A protein and the small-molecule ligand that binds it are described below.
Small molecule (SMILES): Cc1nc2cc(-c3ccn[nH]3)c(NC(=O)c3cccc(C(F)(F)F)n3)cc2n1C

Sequence of chain 1.B:
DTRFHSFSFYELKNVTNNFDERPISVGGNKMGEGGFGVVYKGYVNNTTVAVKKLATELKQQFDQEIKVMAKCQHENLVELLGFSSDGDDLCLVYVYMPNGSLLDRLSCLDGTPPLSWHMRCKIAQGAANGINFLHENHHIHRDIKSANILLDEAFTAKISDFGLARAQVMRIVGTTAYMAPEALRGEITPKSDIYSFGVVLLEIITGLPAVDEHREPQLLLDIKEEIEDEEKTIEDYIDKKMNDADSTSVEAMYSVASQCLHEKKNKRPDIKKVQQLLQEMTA

Binding-site contacts:
Ligand atom C8 contacts residue LEU157 of chain 1.B at 3.6 Å (hydrophobic).
Ligand atom C18 contacts residue MET31 of chain 1.B at 3.4 Å (hydrophobic).
Ligand atom C17 contacts residue GLY107 of chain 1.B at 3.4 Å.
Ligand atom F3 contacts residue VAL39 of chain 1.B at 3.3 Å.
Ligand atom C11 contacts residue ALA50 of chain 1.B at 3.6 Å (hydrophobic).
Ligand atom C9 contacts residue LEU157 of chain 1.B at 3.4 Å (hydrophobic).
Ligand atom C29 contacts residue MET104 of chain 1.B at 3.3 Å (hydrophobic).
Ligand atom N25 contacts residue GLY107 of chain 1.B at 3.8 Å.
Ligand atom C5 contacts residue LEU157 of chain 1.B at 3.5 Å (hydrophobic).
Ligand atom N28 contacts residue MET104 of chain 1.B at 3.7 Å.
Ligand atom C15 contacts residue MET31 of chain 1.B at 3.6 Å (hydrophobic).
Ligand atom C18 contacts residue GLY107 of chain 1.B at 3.6 Å.
Ligand atom C16 contacts residue MET104 of chain 1.B at 3.7 Å (hydrophobic).
Ligand atom C7 contacts residue VAL102 of chain 1.B at 3.6 Å (hydrophobic).
Ligand atom N10 contacts residue LEU157 of chain 1.B at 3.3 Å.
Ligand atom F4 contacts residue TYR101 of chain 1.B at 3.8 Å.
Ligand atom C8 contacts residue ALA50 of chain 1.B at 3.6 Å (hydrophobic).
Ligand atom C29 contacts residue PRO105 of chain 1.B at 3.1 Å (hydrophobic).
Ligand atom C6 contacts residue LEU157 of chain 1.B at 3.7 Å (hydrophobic).
Ligand atom C16 contacts residue MET31 of chain 1.B at 3.8 Å (hydrophobic).
Ligand atom N10 contacts residue VAL39 of chain 1.B at 3.6 Å.
Ligand atom F4 contacts residue LYS52 of chain 1.B at 3.6 Å.
Ligand atom C8 contacts residue MET104 of chain 1.B at 3.6 Å (hydrophobic).
Ligand atom C8 contacts residue VAL102 of chain 1.B at 3.5 Å (hydrophobic).
Ligand atom C16 contacts residue GLY107 of chain 1.B at 3.5 Å.
Ligand atom F3 contacts residue TYR101 of chain 1.B at 3.7 Å.
Ligand atom N23 contacts residue VAL39 of chain 1.B at 3.8 Å.
Ligand atom C7 contacts residue LEU157 of chain 1.B at 3.8 Å (hydrophobic).
Ligand atom C29 contacts residue TYR103 of chain 1.B at 3.1 Å (hydrophobic).
Ligand atom C17 contacts residue MET31 of chain 1.B at 3.8 Å (hydrophobic).
Ligand atom O12 contacts residue ALA50 of chain 1.B at 3.4 Å.
Ligand atom F1 contacts residue VAL39 of chain 1.B at 3.5 Å.
Ligand atom F3 contacts residue LYS52 of chain 1.B at 3.3 Å.
Ligand atom O12 contacts residue MET104 of chain 1.B at 3.1 Å (h-bond).
Ligand atom C15 contacts residue MET104 of chain 1.B at 3.3 Å (hydrophobic).
Ligand atom O12 contacts residue MET31 of chain 1.B at 3.5 Å.
Ligand atom C6 contacts residue TYR101 of chain 1.B at 3.4 Å (hydrophobic).
Ligand atom C9 contacts residue ALA50 of chain 1.B at 3.4 Å (hydrophobic).
Ligand atom C29 contacts residue MET31 of chain 1.B at 3.8 Å (hydrophobic).
Ligand atom C7 contacts residue TYR101 of chain 1.B at 3.3 Å (hydrophobic).